A small-molecule ligand and the protein it binds are described below.
Small molecule (SMILES): Nc1ncnc2c1ncn2[C@@H]1O[C@H](CO[P](=O)(O)O[P](=O)(O)OC[C@H]2O[C@@H](O)[C@H](O)[C@@H]2O)[C@@H](O)[C@H]1O

Sequence of chain 2.A:
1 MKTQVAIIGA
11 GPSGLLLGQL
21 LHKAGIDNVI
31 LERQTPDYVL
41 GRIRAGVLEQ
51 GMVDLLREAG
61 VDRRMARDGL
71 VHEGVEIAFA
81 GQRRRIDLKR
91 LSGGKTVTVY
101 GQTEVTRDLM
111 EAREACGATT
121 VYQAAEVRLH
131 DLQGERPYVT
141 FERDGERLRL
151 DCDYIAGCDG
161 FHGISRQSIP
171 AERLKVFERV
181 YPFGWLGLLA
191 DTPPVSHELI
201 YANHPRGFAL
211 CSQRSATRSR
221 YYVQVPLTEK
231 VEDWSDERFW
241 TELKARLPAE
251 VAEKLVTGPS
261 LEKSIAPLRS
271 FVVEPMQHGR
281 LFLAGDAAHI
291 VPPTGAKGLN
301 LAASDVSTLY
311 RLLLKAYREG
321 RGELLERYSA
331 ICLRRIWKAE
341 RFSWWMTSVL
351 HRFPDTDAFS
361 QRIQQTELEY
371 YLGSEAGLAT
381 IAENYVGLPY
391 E

Binding-site contacts:
Ligand atom C3' contacts residue ARG42 of chain 2.A at 3.2 Å.
Ligand atom O1D contacts residue ASP286 of chain 2.A at 2.4 Å (salt-bridge).
Ligand atom O2D contacts residue ASP286 of chain 2.A at 2.7 Å (salt-bridge).
Ligand atom O2' contacts residue ARG33 of chain 2.A at 2.7 Å (salt-bridge).
Ligand atom O1B contacts residue PRO12 of chain 2.A at 3.6 Å.
Ligand atom C3D contacts residue LEU299 of chain 2.A at 3.5 Å (hydrophobic).
Ligand atom C2D contacts residue ASP286 of chain 2.A at 2.7 Å.
Ligand atom O2A contacts residue ARG44 of chain 2.A at 3.2 Å (salt-bridge).
Ligand atom O3D contacts residue GLY298 of chain 2.A at 3.0 Å.
Ligand atom C2' contacts residue ARG33 of chain 2.A at 3.4 Å.
Ligand atom C1D contacts residue ARG44 of chain 2.A at 3.7 Å.
Ligand atom C1D contacts residue ASP286 of chain 2.A at 3.4 Å.
Ligand atom O3D contacts residue LEU299 of chain 2.A at 2.6 Å (h-bond).
Ligand atom O2' contacts residue GLU32 of chain 2.A at 2.6 Å (salt-bridge).
Ligand atom O4D contacts residue GLN102 of chain 2.A at 3.3 Å (h-bond).
Ligand atom C4D contacts residue GLN102 of chain 2.A at 2.9 Å.
Ligand atom C4' contacts residue GLU32 of chain 2.A at 3.6 Å.
Ligand atom C2 contacts residue LEU31 of chain 2.A at 3.6 Å (hydrophobic).
Ligand atom O2B contacts residue SER13 of chain 2.A at 3.5 Å (h-bond).
Ligand atom O1B contacts residue SER13 of chain 2.A at 2.9 Å (h-bond).
Ligand atom C3' contacts residue GLU32 of chain 2.A at 3.4 Å.
Ligand atom N6 contacts residue ILE164 of chain 2.A at 3.1 Å.
Ligand atom O4' contacts residue GLY9 of chain 2.A at 3.3 Å.
Ligand atom O1D contacts residue ARG44 of chain 2.A at 3.4 Å (salt-bridge).
Ligand atom O3' contacts residue GLU32 of chain 2.A at 2.5 Å (salt-bridge).
Ligand atom O4' contacts residue GLU32 of chain 2.A at 3.4 Å (salt-bridge).
Ligand atom O1A contacts residue ASP286 of chain 2.A at 3.4 Å (salt-bridge).
Ligand atom O2D contacts residue GLY298 of chain 2.A at 3.4 Å.
Ligand atom N1 contacts residue ILE8 of chain 2.A at 3.6 Å.
Ligand atom C4 contacts residue ASP159 of chain 2.A at 3.6 Å.
Ligand atom C2 contacts residue ILE8 of chain 2.A at 3.4 Å (hydrophobic).
Ligand atom C2' contacts residue GLU32 of chain 2.A at 3.3 Å.
Ligand atom N3 contacts residue ARG33 of chain 2.A at 3.6 Å.
Ligand atom C5D contacts residue GLN102 of chain 2.A at 3.1 Å.
Ligand atom O3' contacts residue ARG42 of chain 2.A at 2.7 Å (salt-bridge).
Ligand atom O2B contacts residue ASP286 of chain 2.A at 2.8 Å (salt-bridge).
Ligand atom C1' contacts residue GLU32 of chain 2.A at 3.3 Å.
Ligand atom O4D contacts residue ARG44 of chain 2.A at 3.0 Å (salt-bridge).
Ligand atom C3D contacts residue GLY298 of chain 2.A at 3.5 Å.
Ligand atom C8 contacts residue ASP159 of chain 2.A at 3.2 Å.